Binding-site contacts:
Ligand atom N2 contacts residue ASN19 of chain 31.S at 4.1 Å.
Ligand atom C1 contacts residue ASN19 of chain 31.S at 1.9 Å.
Ligand atom C8 contacts residue TYR17 of chain 31.S at 4.2 Å (hydrophobic).
Ligand atom C2 contacts residue ASN19 of chain 31.S at 3.4 Å.
Ligand atom O6 contacts residue ASN19 of chain 31.S at 4.4 Å.
Ligand atom O5 contacts residue ASN19 of chain 31.S at 2.2 Å (h-bond).
Ligand atom C5 contacts residue ASN19 of chain 31.S at 3.4 Å.
Ligand atom C3 contacts residue ASN19 of chain 31.S at 4.4 Å.
Ligand atom C6 contacts residue ASN19 of chain 31.S at 4.1 Å.

A protein and the small-molecule ligand that binds it are described below.
Small molecule (SMILES): CC(=O)N[C@H]1[C@H](O[C@H]2[C@H](O)[C@@H](NC(C)=O)CO[C@@H]2CO)O[C@H](CO)[C@@H](O)[C@@H]1O

Sequence of chain 31.S:
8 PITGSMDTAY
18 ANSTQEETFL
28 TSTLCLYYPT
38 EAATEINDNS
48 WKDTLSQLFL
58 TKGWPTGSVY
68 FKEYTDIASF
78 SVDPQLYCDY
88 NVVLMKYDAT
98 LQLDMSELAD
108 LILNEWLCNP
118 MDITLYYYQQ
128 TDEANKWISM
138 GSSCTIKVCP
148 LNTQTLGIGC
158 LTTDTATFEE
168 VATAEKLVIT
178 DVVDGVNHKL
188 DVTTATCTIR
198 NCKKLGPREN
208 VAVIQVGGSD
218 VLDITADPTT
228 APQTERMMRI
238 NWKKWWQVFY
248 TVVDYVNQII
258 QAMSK